Sequence of chain 2.A:
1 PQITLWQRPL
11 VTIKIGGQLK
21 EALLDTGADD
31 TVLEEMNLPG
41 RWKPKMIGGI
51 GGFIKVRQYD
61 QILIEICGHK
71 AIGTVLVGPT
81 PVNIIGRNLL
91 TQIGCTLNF

The protein below binds the small molecule below.
Small molecule (SMILES): CC(C)CN(C[C@@H](O)[C@H](Cc1cccc(F)c1)NC(=O)O[C@H]1[C@H]2CO[C@H]3OC[C@@H]1[C@H]3C2)S(=O)(=O)c1ccc2nc(NC(C)C)oc2c1

Sequence of chain 1.A:
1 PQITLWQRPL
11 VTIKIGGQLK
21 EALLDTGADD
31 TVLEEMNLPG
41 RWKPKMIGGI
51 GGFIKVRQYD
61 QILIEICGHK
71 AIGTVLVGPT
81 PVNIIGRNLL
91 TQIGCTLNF

Binding-site contacts:
Ligand atom CAF contacts residue NJY1 of chain 2.B at 0.2 Å.
Ligand atom CBR contacts residue NJY1 of chain 2.B at 0.4 Å.
Ligand atom CAE contacts residue NJY1 of chain 2.B at 0.3 Å.
Ligand atom OBO contacts residue NJY1 of chain 2.B at 0.8 Å (h-bond).
Ligand atom CAY contacts residue NJY1 of chain 2.B at 1.0 Å.
Ligand atom CBI contacts residue NJY1 of chain 2.B at 0.4 Å.
Ligand atom CAW contacts residue NJY1 of chain 2.B at 1.2 Å.
Ligand atom OBC contacts residue NJY1 of chain 2.B at 0.3 Å.
Ligand atom CBD contacts residue NJY1 of chain 2.B at 0.9 Å.
Ligand atom CBS contacts residue NJY1 of chain 2.B at 0.5 Å.
Ligand atom CAT contacts residue NJY1 of chain 2.B at 0.1 Å.
Ligand atom CBB contacts residue NJY1 of chain 2.B at 1.9 Å.
Ligand atom CAH contacts residue NJY1 of chain 2.B at 1.4 Å.
Ligand atom NBE contacts residue NJY1 of chain 2.B at 0.2 Å (h-bond).
Ligand atom OAK contacts residue NJY1 of chain 2.B at 0.8 Å.
Ligand atom CBA contacts residue NJY1 of chain 2.B at 1.0 Å.
Ligand atom NAN contacts residue NJY1 of chain 2.B at 0.6 Å (h-bond).
Ligand atom CAP contacts residue NJY1 of chain 2.B at 1.3 Å.
Ligand atom CAL contacts residue NJY1 of chain 2.B at 0.9 Å.
Ligand atom NBF contacts residue NJY1 of chain 2.B at 1.9 Å.
Ligand atom CBP contacts residue NJY1 of chain 2.B at 1.2 Å.
Ligand atom CAA contacts residue NJY1 of chain 2.B at 0.9 Å.
Ligand atom NAQ contacts residue NJY1 of chain 2.B at 0.6 Å (h-bond).
Ligand atom CBH contacts residue NJY1 of chain 2.B at 0.3 Å.
Ligand atom OAI contacts residue NJY1 of chain 2.B at 0.2 Å (h-bond).
Ligand atom OAV contacts residue NJY1 of chain 2.B at 0.9 Å (h-bond).
Ligand atom CBJ contacts residue NJY1 of chain 2.B at 1.3 Å.
Ligand atom CAZ contacts residue NJY1 of chain 2.B at 0.3 Å.
Ligand atom CAG contacts residue NJY1 of chain 2.B at 1.0 Å.
Ligand atom OAM contacts residue NJY1 of chain 2.B at 0.5 Å (h-bond).
Ligand atom CBL contacts residue NJY1 of chain 2.B at 1.9 Å.
Ligand atom CAX contacts residue NJY1 of chain 2.B at 0.2 Å.
Ligand atom CAD contacts residue NJY1 of chain 2.B at 1.5 Å.
Ligand atom CAS contacts residue NJY1 of chain 2.B at 0.8 Å.
Ligand atom CBM contacts residue NJY1 of chain 2.B at 0.5 Å.
Ligand atom CBQ contacts residue NJY1 of chain 2.B at 0.3 Å.
Ligand atom SAR contacts residue NJY1 of chain 2.B at 0.5 Å (h-bond).
Ligand atom CAJ contacts residue NJY1 of chain 2.B at 0.3 Å.
Ligand atom OAU contacts residue NJY1 of chain 2.B at 1.7 Å (h-bond).
Ligand atom CAO contacts residue NJY1 of chain 2.B at 1.2 Å.